Binding-site contacts:
Ligand atom C4 contacts residue ASN343 of chain 1.A at 4.2 Å.
Ligand atom N2 contacts residue ASN343 of chain 1.A at 2.9 Å (h-bond).
Ligand atom O7 contacts residue GLY339 of chain 1.A at 4.0 Å.
Ligand atom O7 contacts residue ASN343 of chain 1.A at 4.3 Å.
Ligand atom C8 contacts residue PHE338 of chain 1.A at 3.5 Å (hydrophobic).
Ligand atom C8 contacts residue GLY339 of chain 1.A at 3.9 Å.
Ligand atom C3 contacts residue ASN343 of chain 1.A at 3.8 Å.
Ligand atom C7 contacts residue GLY339 of chain 1.A at 4.1 Å.
Ligand atom C1 contacts residue ASN343 of chain 1.A at 1.4 Å.
Ligand atom O5 contacts residue ASN343 of chain 1.A at 2.4 Å (h-bond).
Ligand atom C2 contacts residue ASN343 of chain 1.A at 2.5 Å.
Ligand atom C5 contacts residue ASN343 of chain 1.A at 3.7 Å.
Ligand atom C8 contacts residue ASN343 of chain 1.A at 4.3 Å.
Ligand atom C8 contacts residue PHE342 of chain 1.A at 4.1 Å (hydrophobic).
Ligand atom C7 contacts residue ASN343 of chain 1.A at 3.8 Å.

The protein below binds the small molecule below.
Small molecule (SMILES): CC(=O)N[C@@H]1[C@@H](O)[C@H](O)[C@@H](CO)O[C@H]1O

Sequence of chain 1.A:
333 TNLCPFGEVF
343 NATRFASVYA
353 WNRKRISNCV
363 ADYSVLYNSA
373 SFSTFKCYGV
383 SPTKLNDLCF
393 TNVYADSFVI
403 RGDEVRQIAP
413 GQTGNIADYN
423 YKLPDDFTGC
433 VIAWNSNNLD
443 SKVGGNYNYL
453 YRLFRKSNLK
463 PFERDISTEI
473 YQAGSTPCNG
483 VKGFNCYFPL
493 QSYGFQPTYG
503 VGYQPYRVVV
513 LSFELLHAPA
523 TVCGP